Binding-site contacts:
Ligand atom C3 contacts residue GLY72 of chain 1.A at 4.3 Å.
Ligand atom N2 contacts residue ASN48 of chain 1.A at 2.9 Å (h-bond).
Ligand atom O6 contacts residue ASN48 of chain 1.A at 4.5 Å.
Ligand atom C4 contacts residue ASN48 of chain 1.A at 4.2 Å.
Ligand atom O7 contacts residue ALA71 of chain 1.A at 4.4 Å.
Ligand atom C3 contacts residue ALA71 of chain 1.A at 4.0 Å (hydrophobic).
Ligand atom C7 contacts residue LEU69 of chain 1.A at 4.2 Å (hydrophobic).
Ligand atom C1 contacts residue GLY72 of chain 1.A at 4.2 Å.
Ligand atom O3 contacts residue ALA71 of chain 1.A at 4.1 Å.
Ligand atom C2 contacts residue GLY72 of chain 1.A at 4.4 Å.
Ligand atom C5 contacts residue PHE73 of chain 1.A at 4.3 Å (hydrophobic).
Ligand atom C2 contacts residue ASN48 of chain 1.A at 2.4 Å.
Ligand atom O5 contacts residue ASN48 of chain 1.A at 2.3 Å (h-bond).
Ligand atom C7 contacts residue ASN48 of chain 1.A at 3.9 Å.
Ligand atom C1 contacts residue ASN48 of chain 1.A at 1.4 Å.
Ligand atom C5 contacts residue ASN48 of chain 1.A at 3.6 Å.
Ligand atom C2 contacts residue ALA71 of chain 1.A at 4.2 Å (hydrophobic).
Ligand atom N2 contacts residue ALA71 of chain 1.A at 3.3 Å (h-bond).
Ligand atom O7 contacts residue PHE73 of chain 1.A at 4.1 Å.
Ligand atom C7 contacts residue ALA71 of chain 1.A at 3.5 Å (hydrophobic).
Ligand atom C6 contacts residue PHE73 of chain 1.A at 4.3 Å (hydrophobic).
Ligand atom O7 contacts residue GLU91 of chain 1.A at 3.7 Å.
Ligand atom C8 contacts residue ARG47 of chain 1.A at 4.2 Å.
Ligand atom C8 contacts residue LEU69 of chain 1.A at 3.3 Å (hydrophobic).
Ligand atom N2 contacts residue GLY72 of chain 1.A at 4.0 Å.
Ligand atom C3 contacts residue ASN48 of chain 1.A at 3.8 Å.
Ligand atom O7 contacts residue ASN48 of chain 1.A at 4.5 Å.
Ligand atom C8 contacts residue ALA71 of chain 1.A at 3.4 Å (hydrophobic).

A small-molecule ligand and the protein it binds are described below.
Small molecule (SMILES): CC(=O)N[C@H]1[C@H](O[C@H]2[C@H](O)[C@@H](NC(C)=O)CO[C@@H]2CO)O[C@H](CO)[C@@H](O)[C@@H]1O

Sequence of chain 1.A:
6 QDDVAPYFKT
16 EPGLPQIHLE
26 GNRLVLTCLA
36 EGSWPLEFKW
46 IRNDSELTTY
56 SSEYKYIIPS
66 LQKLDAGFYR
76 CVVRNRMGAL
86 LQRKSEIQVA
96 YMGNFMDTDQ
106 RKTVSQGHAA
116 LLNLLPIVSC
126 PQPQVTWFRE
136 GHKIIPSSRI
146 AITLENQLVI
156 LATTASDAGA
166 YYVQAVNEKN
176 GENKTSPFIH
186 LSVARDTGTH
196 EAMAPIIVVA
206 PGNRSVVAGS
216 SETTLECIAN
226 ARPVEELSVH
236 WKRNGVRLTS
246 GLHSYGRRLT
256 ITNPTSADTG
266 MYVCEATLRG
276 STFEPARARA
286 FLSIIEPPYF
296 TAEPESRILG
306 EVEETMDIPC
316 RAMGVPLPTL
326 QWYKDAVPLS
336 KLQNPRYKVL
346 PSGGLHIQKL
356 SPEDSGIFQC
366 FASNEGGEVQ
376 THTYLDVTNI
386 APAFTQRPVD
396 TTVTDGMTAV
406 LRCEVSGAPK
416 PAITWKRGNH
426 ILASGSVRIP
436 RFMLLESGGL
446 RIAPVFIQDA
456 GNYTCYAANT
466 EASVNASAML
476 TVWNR